Binding-site contacts:
Ligand atom C3 contacts residue GLN104 of chain 1.B at 4.4 Å.
Ligand atom C5 contacts residue MET105 of chain 1.B at 3.8 Å (hydrophobic).
Ligand atom C8 contacts residue VAL107 of chain 1.B at 4.5 Å (hydrophobic).
Ligand atom C9 contacts residue PHE26 of chain 1.B at 4.1 Å (hydrophobic).
Ligand atom C6 contacts residue VAL107 of chain 1.B at 3.7 Å (hydrophobic).
Ligand atom C8 contacts residue ASN27 of chain 1.B at 3.8 Å.
Ligand atom C contacts residue GLN104 of chain 1.B at 3.9 Å.
Ligand atom C4 contacts residue GLN32 of chain 1.B at 4.5 Å.
Ligand atom N contacts residue VAL107 of chain 1.B at 4.0 Å.
Ligand atom O contacts residue VAL107 of chain 1.B at 4.2 Å.
Ligand atom C6 contacts residue GLN32 of chain 1.B at 3.8 Å.
Ligand atom O contacts residue GLN32 of chain 1.B at 3.2 Å (h-bond).
Ligand atom C5 contacts residue GLN104 of chain 1.B at 3.8 Å.
Ligand atom C7 contacts residue GLN32 of chain 1.B at 3.9 Å.
Ligand atom C8 contacts residue GLN32 of chain 1.B at 3.1 Å.
Ligand atom C1 contacts residue GLN104 of chain 1.B at 2.9 Å.
Ligand atom N1 contacts residue ASN27 of chain 1.B at 4.4 Å.
Ligand atom C9 contacts residue GLN32 of chain 1.B at 4.2 Å.
Ligand atom C9 contacts residue ASN27 of chain 1.B at 3.2 Å.
Ligand atom N1 contacts residue PHE26 of chain 1.B at 4.3 Å.
Ligand atom C7 contacts residue VAL107 of chain 1.B at 3.5 Å (hydrophobic).
Ligand atom N2 contacts residue VAL107 of chain 1.B at 3.2 Å.
Ligand atom C5 contacts residue VAL107 of chain 1.B at 4.3 Å (hydrophobic).
Ligand atom C2 contacts residue GLN104 of chain 1.B at 3.9 Å.
Ligand atom C5 contacts residue MET106 of chain 1.B at 3.8 Å (hydrophobic).
Ligand atom N1 contacts residue VAL107 of chain 1.B at 4.0 Å.
Ligand atom O contacts residue PHE34 of chain 1.B at 3.7 Å.

This small molecule binds to this protein.
Small molecule (SMILES): CCCC(C)(C)NC(=O)c1cc[nH]n1

Sequence of chain 1.B:
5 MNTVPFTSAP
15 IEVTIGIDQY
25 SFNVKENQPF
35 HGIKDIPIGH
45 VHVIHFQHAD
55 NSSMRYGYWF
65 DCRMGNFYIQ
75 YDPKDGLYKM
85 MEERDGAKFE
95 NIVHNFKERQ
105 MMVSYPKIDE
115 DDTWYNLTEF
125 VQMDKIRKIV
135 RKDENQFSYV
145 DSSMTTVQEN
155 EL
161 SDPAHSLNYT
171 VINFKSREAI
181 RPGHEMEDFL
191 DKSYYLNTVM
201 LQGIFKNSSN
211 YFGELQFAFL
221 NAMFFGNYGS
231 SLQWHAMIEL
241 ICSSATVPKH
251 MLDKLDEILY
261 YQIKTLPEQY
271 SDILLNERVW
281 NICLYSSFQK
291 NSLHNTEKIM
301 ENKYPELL